Binding-site contacts:
Ligand atom O contacts residue PHE123 of chain 1.A at 4.4 Å.
Ligand atom C7 contacts residue NAP1 of chain 1.D at 3.7 Å.
Ligand atom C2 contacts residue PHE123 of chain 1.A at 3.7 Å (hydrophobic).
Ligand atom C7 contacts residue TYR49 of chain 1.A at 4.1 Å (hydrophobic).
Ligand atom C3 contacts residue PHE123 of chain 1.A at 4.4 Å (hydrophobic).
Ligand atom O contacts residue LEU301 of chain 1.A at 3.9 Å.
Ligand atom O3 contacts residue TRP80 of chain 1.A at 4.4 Å.
Ligand atom N contacts residue PHE123 of chain 1.A at 4.0 Å.
Ligand atom O2 contacts residue HIS111 of chain 1.A at 2.8 Å (h-bond).
Ligand atom C7 contacts residue TRP21 of chain 1.A at 3.5 Å (hydrophobic).
Ligand atom C8 contacts residue TRP112 of chain 1.A at 4.5 Å (hydrophobic).
Ligand atom O2 contacts residue TYR49 of chain 1.A at 2.9 Å (h-bond).
Ligand atom F1 contacts residue TRP21 of chain 1.A at 3.6 Å.
Ligand atom O1 contacts residue CYS299 of chain 1.A at 4.3 Å.
Ligand atom C7 contacts residue CYS299 of chain 1.A at 4.3 Å (hydrophobic).
Ligand atom C4 contacts residue TRP21 of chain 1.A at 3.6 Å (hydrophobic).
Ligand atom C8 contacts residue TYR49 of chain 1.A at 3.9 Å (hydrophobic).
Ligand atom O1 contacts residue TRP21 of chain 1.A at 3.4 Å.
Ligand atom F1 contacts residue TYR49 of chain 1.A at 3.7 Å.
Ligand atom N contacts residue TRP220 of chain 1.A at 3.9 Å.
Ligand atom F1 contacts residue VAL48 of chain 1.A at 3.1 Å.
Ligand atom C8 contacts residue NAP1 of chain 1.D at 3.5 Å.
Ligand atom C5 contacts residue TYR49 of chain 1.A at 4.1 Å (hydrophobic).
Ligand atom C5 contacts residue VAL48 of chain 1.A at 4.4 Å (hydrophobic).
Ligand atom O3 contacts residue NAP1 of chain 1.D at 3.5 Å (h-bond).
Ligand atom C6 contacts residue TRP21 of chain 1.A at 3.7 Å (hydrophobic).
Ligand atom O3 contacts residue HIS111 of chain 1.A at 3.2 Å (h-bond).
Ligand atom O3 contacts residue TRP112 of chain 1.A at 3.4 Å (h-bond).
Ligand atom C5 contacts residue TRP21 of chain 1.A at 3.0 Å (hydrophobic).
Ligand atom O contacts residue TRP112 of chain 1.A at 4.2 Å.
Ligand atom C8 contacts residue HIS111 of chain 1.A at 3.3 Å.
Ligand atom C contacts residue TRP220 of chain 1.A at 4.2 Å (hydrophobic).
Ligand atom C4 contacts residue VAL48 of chain 1.A at 4.0 Å (hydrophobic).
Ligand atom C contacts residue PHE123 of chain 1.A at 4.1 Å (hydrophobic).
Ligand atom O2 contacts residue NAP1 of chain 1.D at 2.9 Å.
Ligand atom C3 contacts residue VAL48 of chain 1.A at 4.0 Å (hydrophobic).
Ligand atom O1 contacts residue TRP220 of chain 1.A at 4.4 Å.
Ligand atom C4 contacts residue TYR49 of chain 1.A at 4.4 Å (hydrophobic).

The small molecule below binds the protein below.
Small molecule (SMILES): O=C(O)COc1cc(F)ccc1C(=O)NCc1cccc(B(O)O)c1

Sequence of chain 1.A:
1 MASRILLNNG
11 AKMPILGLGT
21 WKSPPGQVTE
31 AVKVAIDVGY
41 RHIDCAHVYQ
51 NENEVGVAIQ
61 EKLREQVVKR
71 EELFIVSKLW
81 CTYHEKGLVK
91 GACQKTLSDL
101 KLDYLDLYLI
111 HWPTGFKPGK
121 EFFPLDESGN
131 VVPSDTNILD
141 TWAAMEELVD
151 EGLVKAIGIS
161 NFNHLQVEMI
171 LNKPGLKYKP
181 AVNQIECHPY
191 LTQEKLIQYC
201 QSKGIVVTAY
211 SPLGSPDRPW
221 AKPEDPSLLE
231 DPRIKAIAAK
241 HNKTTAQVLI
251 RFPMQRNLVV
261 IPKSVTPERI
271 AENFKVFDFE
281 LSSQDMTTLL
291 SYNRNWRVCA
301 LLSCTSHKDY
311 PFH